Binding-site contacts:
Ligand atom C7 contacts residue ILE206 of chain 1.B at 3.4 Å (hydrophobic).
Ligand atom N3 contacts residue MET180 of chain 1.B at 4.4 Å.
Ligand atom C8 contacts residue GLY92 of chain 1.B at 3.9 Å.
Ligand atom N9 contacts residue MET180 of chain 1.B at 4.5 Å.
Ligand atom N1 contacts residue ILE206 of chain 1.B at 4.2 Å.
Ligand atom C8 contacts residue PHE159 of chain 1.B at 3.8 Å (hydrophobic).
Ligand atom C5 contacts residue VAL178 of chain 1.B at 4.2 Å (hydrophobic).
Ligand atom C6 contacts residue ILE206 of chain 1.B at 3.9 Å (hydrophobic).
Ligand atom N1 contacts residue VAL178 of chain 1.B at 4.3 Å.
Ligand atom C4 contacts residue PHE159 of chain 1.B at 3.7 Å (hydrophobic).
Ligand atom N1 contacts residue PHE167 of chain 1.B at 4.3 Å.
Ligand atom C2 contacts residue LEU158 of chain 1.B at 4.2 Å (hydrophobic).
Ligand atom C4 contacts residue VAL178 of chain 1.B at 3.8 Å (hydrophobic).
Ligand atom N7 contacts residue GLY92 of chain 1.B at 4.0 Å.
Ligand atom N7 contacts residue VAL178 of chain 1.B at 4.1 Å.
Ligand atom N9 contacts residue VAL178 of chain 1.B at 3.3 Å (h-bond).
Ligand atom N3 contacts residue PHE159 of chain 1.B at 4.0 Å.
Ligand atom C2 contacts residue VAL178 of chain 1.B at 3.7 Å (hydrophobic).
Ligand atom C7 contacts residue ASP204 of chain 1.B at 4.2 Å.
Ligand atom N9 contacts residue PHE159 of chain 1.B at 3.9 Å.
Ligand atom N1 contacts residue PHE159 of chain 1.B at 3.6 Å (h-bond).
Ligand atom C6 contacts residue PHE159 of chain 1.B at 4.3 Å (hydrophobic).
Ligand atom C5 contacts residue PHE159 of chain 1.B at 3.7 Å (hydrophobic).
Ligand atom C8 contacts residue CYS91 of chain 1.B at 4.4 Å (hydrophobic).
Ligand atom C8 contacts residue VAL178 of chain 1.B at 3.6 Å (hydrophobic).
Ligand atom N3 contacts residue VAL178 of chain 1.B at 3.5 Å.
Ligand atom N7 contacts residue PHE159 of chain 1.B at 3.8 Å.
Ligand atom C2 contacts residue PHE159 of chain 1.B at 3.6 Å (hydrophobic).
Ligand atom N3 contacts residue GLU179 of chain 1.B at 4.5 Å.
Ligand atom N9 contacts residue GLU179 of chain 1.B at 3.9 Å.

Sequence of chain 1.B:
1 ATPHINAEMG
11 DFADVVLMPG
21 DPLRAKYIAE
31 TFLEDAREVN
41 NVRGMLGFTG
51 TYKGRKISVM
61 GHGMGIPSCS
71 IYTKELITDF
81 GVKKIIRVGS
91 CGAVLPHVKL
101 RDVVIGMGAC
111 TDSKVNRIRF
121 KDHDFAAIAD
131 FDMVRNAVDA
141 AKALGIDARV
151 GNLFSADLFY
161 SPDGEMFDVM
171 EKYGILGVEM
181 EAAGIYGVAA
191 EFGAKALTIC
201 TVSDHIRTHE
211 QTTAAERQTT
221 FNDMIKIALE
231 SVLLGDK

The protein below binds the small molecule below.
Small molecule (SMILES): Cc1ncnc2nc[nH]c12